Sequence of chain 1.D:
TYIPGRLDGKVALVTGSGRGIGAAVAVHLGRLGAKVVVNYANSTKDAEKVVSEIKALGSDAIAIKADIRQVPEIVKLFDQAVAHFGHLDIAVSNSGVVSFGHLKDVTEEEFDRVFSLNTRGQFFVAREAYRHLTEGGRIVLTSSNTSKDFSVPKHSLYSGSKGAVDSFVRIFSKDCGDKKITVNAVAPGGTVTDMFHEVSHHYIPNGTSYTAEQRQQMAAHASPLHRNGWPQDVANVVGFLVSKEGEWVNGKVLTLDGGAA

This small molecule binds to this protein.
Small molecule (SMILES): O=c1c(-c2ccc(O)cc2)coc2cc(O)cc(O)c12

Binding-site contacts:
Ligand atom C13 contacts residue MET227 of chain 1.D at 3.7 Å (hydrophobic).
Ligand atom O4 contacts residue TYR212 of chain 1.D at 3.8 Å.
Ligand atom C3 contacts residue GLY199 of chain 1.D at 3.7 Å.
Ligand atom C7 contacts residue ALA228 of chain 1.D at 3.9 Å (hydrophobic).
Ligand atom C7 contacts residue TYR212 of chain 1.D at 3.5 Å (hydrophobic).
Ligand atom C4 contacts residue TYR212 of chain 1.D at 3.5 Å (hydrophobic).
Ligand atom C10 contacts residue TYR212 of chain 1.D at 3.2 Å (hydrophobic).
Ligand atom O9 contacts residue SER209 of chain 1.D at 3.2 Å.
Ligand atom C13 contacts residue ILE213 of chain 1.D at 3.4 Å (hydrophobic).
Ligand atom O2 contacts residue TYR212 of chain 1.D at 3.6 Å (h-bond).
Ligand atom C12 contacts residue ILE213 of chain 1.D at 3.5 Å (hydrophobic).
Ligand atom C6 contacts residue TYR212 of chain 1.D at 3.6 Å (hydrophobic).
Ligand atom C8 contacts residue TYR212 of chain 1.D at 3.6 Å (hydrophobic).
Ligand atom C12 contacts residue ALA228 of chain 1.D at 3.5 Å (hydrophobic).
Ligand atom O4 contacts residue DMS1 of chain 1.S at 3.2 Å (h-bond).
Ligand atom C11 contacts residue TYR212 of chain 1.D at 3.7 Å (hydrophobic).
Ligand atom O9 contacts residue TYR212 of chain 1.D at 3.2 Å.
Ligand atom C5 contacts residue TYR212 of chain 1.D at 3.6 Å (hydrophobic).
Ligand atom C2 contacts residue TYR212 of chain 1.D at 3.3 Å (hydrophobic).
Ligand atom C11 contacts residue ALA228 of chain 1.D at 3.7 Å (hydrophobic).
Ligand atom C8 contacts residue SER209 of chain 1.D at 3.7 Å.
Ligand atom C1 contacts residue TYR212 of chain 1.D at 3.1 Å (hydrophobic).
Ligand atom O4 contacts residue GLY198 of chain 1.D at 3.8 Å.
Ligand atom O2 contacts residue VAL208 of chain 1.D at 3.6 Å.
Ligand atom O6 contacts residue PHE159 of chain 1.D at 3.7 Å.
Ligand atom O6 contacts residue DMS1 of chain 1.S at 3.0 Å (h-bond).
Ligand atom C4 contacts residue GLY199 of chain 1.D at 3.3 Å.
Ligand atom O2 contacts residue PHE205 of chain 1.D at 3.4 Å.
Ligand atom O2 contacts residue NAP1 of chain 1.Q at 3.5 Å (h-bond).
Ligand atom C3 contacts residue NAP1 of chain 1.Q at 3.3 Å.
Ligand atom O2 contacts residue MET204 of chain 1.D at 3.4 Å (h-bond).
Ligand atom C1 contacts residue PHE205 of chain 1.D at 3.5 Å (hydrophobic).
Ligand atom C2 contacts residue NAP1 of chain 1.Q at 3.6 Å.
Ligand atom C3 contacts residue TYR212 of chain 1.D at 3.2 Å (hydrophobic).
Ligand atom C13 contacts residue ALA228 of chain 1.D at 3.5 Å (hydrophobic).
Ligand atom O9 contacts residue PHE205 of chain 1.D at 3.5 Å.
Ligand atom C2 contacts residue PHE205 of chain 1.D at 3.9 Å (hydrophobic).
Ligand atom O4 contacts residue GLY199 of chain 1.D at 3.0 Å (h-bond).
Ligand atom C5 contacts residue GLY199 of chain 1.D at 3.9 Å.
Ligand atom C10 contacts residue PHE205 of chain 1.D at 3.5 Å (hydrophobic).